Binding-site contacts:
Ligand atom C06 contacts residue HEM1 of chain 1.H at 3.6 Å.
Ligand atom N01 contacts residue HEM1 of chain 1.H at 2.6 Å (h-bond).
Ligand atom C27 contacts residue HEM1 of chain 1.H at 3.5 Å.
Ligand atom C22 contacts residue HEM1 of chain 1.H at 3.8 Å.
Ligand atom N21 contacts residue GLU324 of chain 1.B at 2.7 Å (salt-bridge).
Ligand atom C25 contacts residue PRO297 of chain 1.B at 3.8 Å (hydrophobic).
Ligand atom N21 contacts residue PRO297 of chain 1.B at 3.8 Å.
Ligand atom C13 contacts residue VAL299 of chain 1.B at 3.7 Å (hydrophobic).
Ligand atom C03 contacts residue ASN301 of chain 1.B at 3.7 Å.
Ligand atom C14 contacts residue GLU324 of chain 1.B at 3.7 Å.
Ligand atom C26 contacts residue PRO297 of chain 1.B at 3.7 Å (hydrophobic).
Ligand atom C27 contacts residue PRO297 of chain 1.B at 3.8 Å (hydrophobic).
Ligand atom N01 contacts residue TYR438 of chain 1.B at 3.2 Å.
Ligand atom N02 contacts residue ASN301 of chain 1.B at 2.9 Å (h-bond).
Ligand atom C5' contacts residue H4B1 of chain 1.I at 3.7 Å.
Ligand atom C10 contacts residue HEM1 of chain 1.H at 3.8 Å.
Ligand atom C27 contacts residue GLY318 of chain 1.B at 3.5 Å.
Ligand atom C22 contacts residue GLU324 of chain 1.B at 3.3 Å.
Ligand atom C12 contacts residue GLN210 of chain 1.B at 3.8 Å.
Ligand atom C23 contacts residue TRP319 of chain 1.B at 3.7 Å (hydrophobic).
Ligand atom N02 contacts residue HEM1 of chain 1.H at 3.1 Å (h-bond).
Ligand atom C05 contacts residue LEU68 of chain 1.B at 3.8 Å (hydrophobic).
Ligand atom C02 contacts residue ASN301 of chain 1.B at 3.7 Å.
Ligand atom C08 contacts residue TYR438 of chain 1.B at 3.3 Å (hydrophobic).
Ligand atom O09 contacts residue HEM1 of chain 1.H at 3.5 Å (h-bond).
Ligand atom C12 contacts residue HEM1 of chain 1.H at 3.4 Å.
Ligand atom C26 contacts residue GLU324 of chain 1.B at 3.6 Å.
Ligand atom C11 contacts residue HEM1 of chain 1.H at 3.3 Å.
Ligand atom C06 contacts residue TYR438 of chain 1.B at 3.4 Å (hydrophobic).
Ligand atom N02 contacts residue TYR438 of chain 1.B at 3.7 Å.
Ligand atom C02 contacts residue HEM1 of chain 1.H at 3.2 Å.
Ligand atom C02 contacts residue TYR438 of chain 1.B at 3.2 Å (hydrophobic).
Ligand atom C5' contacts residue TRP410 of chain 1.B at 3.7 Å (hydrophobic).
Ligand atom C04 contacts residue TYR438 of chain 1.B at 3.7 Å (hydrophobic).
Ligand atom C22 contacts residue TRP319 of chain 1.B at 3.6 Å (hydrophobic).
Ligand atom C13 contacts residue HEM1 of chain 1.H at 3.7 Å.
Ligand atom C23 contacts residue HEM1 of chain 1.H at 3.4 Å.
Ligand atom C05 contacts residue TYR438 of chain 1.B at 3.7 Å (hydrophobic).
Ligand atom N02 contacts residue MET302 of chain 1.B at 3.5 Å.
Ligand atom C03 contacts residue TYR438 of chain 1.B at 3.4 Å (hydrophobic).

Sequence of chain 1.B:
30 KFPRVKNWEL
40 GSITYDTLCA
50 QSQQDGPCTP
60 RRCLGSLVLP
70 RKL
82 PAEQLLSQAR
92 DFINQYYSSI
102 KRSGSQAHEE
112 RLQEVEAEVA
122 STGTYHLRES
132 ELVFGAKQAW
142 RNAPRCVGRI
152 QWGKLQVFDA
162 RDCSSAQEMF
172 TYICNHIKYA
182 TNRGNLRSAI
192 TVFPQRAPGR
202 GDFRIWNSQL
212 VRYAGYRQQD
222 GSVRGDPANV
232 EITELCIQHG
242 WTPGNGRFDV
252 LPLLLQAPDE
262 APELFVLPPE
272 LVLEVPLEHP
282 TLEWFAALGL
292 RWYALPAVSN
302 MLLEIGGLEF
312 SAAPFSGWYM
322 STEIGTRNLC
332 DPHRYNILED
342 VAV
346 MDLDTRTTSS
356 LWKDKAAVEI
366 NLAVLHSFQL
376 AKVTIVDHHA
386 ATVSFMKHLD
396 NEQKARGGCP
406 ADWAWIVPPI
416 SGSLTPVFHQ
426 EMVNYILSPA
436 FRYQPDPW

This small molecule binds to this protein.
Small molecule (SMILES): Cc1ccnc(CCCCCO[C@H]2CNC[C@H]2Cc2cc(C)cc(N)n2)c1